Sequence of chain 1.A:
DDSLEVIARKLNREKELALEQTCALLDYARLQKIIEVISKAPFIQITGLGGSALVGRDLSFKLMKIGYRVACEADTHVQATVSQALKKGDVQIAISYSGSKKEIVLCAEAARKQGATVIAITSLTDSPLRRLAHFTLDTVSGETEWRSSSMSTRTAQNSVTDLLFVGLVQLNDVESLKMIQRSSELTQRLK

Sequence of chain 2.A:
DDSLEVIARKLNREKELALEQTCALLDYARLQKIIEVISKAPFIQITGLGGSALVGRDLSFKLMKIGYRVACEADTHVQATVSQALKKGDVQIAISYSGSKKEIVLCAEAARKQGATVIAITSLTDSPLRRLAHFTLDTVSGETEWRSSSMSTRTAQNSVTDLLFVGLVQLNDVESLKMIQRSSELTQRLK

Sequence of chain 4.A:
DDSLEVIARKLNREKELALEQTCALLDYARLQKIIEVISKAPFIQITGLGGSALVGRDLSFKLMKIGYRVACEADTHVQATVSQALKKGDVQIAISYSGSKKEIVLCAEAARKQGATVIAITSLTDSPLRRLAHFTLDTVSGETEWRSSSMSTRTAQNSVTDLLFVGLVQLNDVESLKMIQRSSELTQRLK

The small molecule below binds the protein below.
Small molecule (SMILES): CC(=O)N[C@@H]1[C@@H](O[C@H](C)C(=O)O)[C@H](O)[C@@H](COP(=O)(O)O)O[C@H]1O

Binding-site contacts:
Ligand atom P21 contacts residue SER102 of chain 2.A at 3.9 Å.
Ligand atom C13 contacts residue THR85 of chain 4.A at 3.9 Å.
Ligand atom P21 contacts residue SER100 of chain 2.A at 3.5 Å.
Ligand atom O24 contacts residue TYR101 of chain 2.A at 3.4 Å (h-bond).
Ligand atom O22 contacts residue TYR101 of chain 2.A at 2.8 Å (h-bond).
Ligand atom C18 contacts residue LEU53 of chain 2.A at 3.7 Å (hydrophobic).
Ligand atom O23 contacts residue SER102 of chain 2.A at 4.0 Å.
Ligand atom O16 contacts residue HIS81 of chain 4.A at 2.7 Å (h-bond).
Ligand atom O23 contacts residue TYR101 of chain 2.A at 3.8 Å.
Ligand atom O17 contacts residue LYS105 of chain 2.A at 3.2 Å (salt-bridge).
Ligand atom O01 contacts residue SER56 of chain 2.A at 4.0 Å.
Ligand atom O23 contacts residue LYS105 of chain 2.A at 3.2 Å.
Ligand atom O24 contacts residue LYS105 of chain 2.A at 3.8 Å.
Ligand atom O17 contacts residue HIS81 of chain 4.A at 3.9 Å.
Ligand atom O09 contacts residue LYS69 of chain 1.A at 2.9 Å (salt-bridge).
Ligand atom O20 contacts residue LYS105 of chain 2.A at 3.3 Å.
Ligand atom C18 contacts residue GLY54 of chain 2.A at 4.1 Å.
Ligand atom O16 contacts residue THR191 of chain 1.A at 3.5 Å.
Ligand atom P21 contacts residue SER56 of chain 2.A at 4.0 Å.
Ligand atom O08 contacts residue LYS69 of chain 1.A at 3.1 Å (salt-bridge).
Ligand atom C13 contacts residue THR191 of chain 1.A at 3.7 Å.
Ligand atom P21 contacts residue TYR101 of chain 2.A at 3.4 Å.
Ligand atom P21 contacts residue LYS105 of chain 2.A at 4.0 Å.
Ligand atom C15 contacts residue LYS105 of chain 2.A at 3.6 Å.
Ligand atom O01 contacts residue LEU53 of chain 2.A at 3.8 Å.
Ligand atom O23 contacts residue SER100 of chain 2.A at 2.6 Å (h-bond).
Ligand atom C19 contacts residue LEU53 of chain 2.A at 3.3 Å (hydrophobic).
Ligand atom C12 contacts residue THR191 of chain 1.A at 3.5 Å.
Ligand atom O01 contacts residue GLY55 of chain 2.A at 2.9 Å (h-bond).
Ligand atom O24 contacts residue SER102 of chain 2.A at 2.7 Å (h-bond).
Ligand atom O22 contacts residue SER100 of chain 2.A at 3.6 Å.
Ligand atom O01 contacts residue GLY54 of chain 2.A at 3.8 Å.
Ligand atom C06 contacts residue SER154 of chain 2.A at 3.8 Å.
Ligand atom C13 contacts residue SER187 of chain 1.A at 3.6 Å.
Ligand atom O14 contacts residue THR191 of chain 1.A at 3.5 Å (h-bond).
Ligand atom O16 contacts residue LYS105 of chain 2.A at 2.9 Å (salt-bridge).
Ligand atom O24 contacts residue SER100 of chain 2.A at 3.6 Å.
Ligand atom C07 contacts residue LYS69 of chain 1.A at 3.4 Å.
Ligand atom O22 contacts residue SER56 of chain 2.A at 2.6 Å (h-bond).
Ligand atom C15 contacts residue HIS81 of chain 4.A at 3.4 Å.